Binding-site contacts:
Ligand atom C5 contacts residue ASN267 of chain 1.H at 3.5 Å.
Ligand atom O7' contacts residue HIS211 of chain 1.H at 3.7 Å.
Ligand atom O4 contacts residue ASN267 of chain 1.H at 3.1 Å (h-bond).
Ligand atom O2B contacts residue ARG40 of chain 1.H at 3.2 Å (salt-bridge).
Ligand atom C4 contacts residue ASN267 of chain 1.H at 3.4 Å.
Ligand atom O3' contacts residue HIS211 of chain 1.H at 2.6 Å (h-bond).
Ligand atom O3' contacts residue LYS123 of chain 1.H at 2.6 Å (salt-bridge).
Ligand atom C3' contacts residue NAI1 of chain 1.EA at 3.4 Å.
Ligand atom C4' contacts residue ASN207 of chain 1.H at 3.2 Å.
Ligand atom C7' contacts residue HIS211 of chain 1.H at 3.4 Å.
Ligand atom O'P contacts residue TYR188 of chain 1.H at 2.9 Å (h-bond).
Ligand atom C8' contacts residue HIS211 of chain 1.H at 3.7 Å.
Ligand atom O3C contacts residue ARG40 of chain 1.H at 3.5 Å (salt-bridge).
Ligand atom N1 contacts residue THR183 of chain 1.H at 3.3 Å (h-bond).
Ligand atom C2 contacts residue THR183 of chain 1.H at 3.3 Å.
Ligand atom O4 contacts residue GLN266 of chain 1.H at 3.6 Å.
Ligand atom N2' contacts residue HIS211 of chain 1.H at 3.2 Å (h-bond).
Ligand atom N3 contacts residue THR183 of chain 1.H at 3.6 Å.
Ligand atom C8' contacts residue ASN152 of chain 1.H at 3.7 Å.
Ligand atom C7' contacts residue NAI1 of chain 1.EA at 3.7 Å.
Ligand atom O4' contacts residue LYS123 of chain 1.H at 3.5 Å (salt-bridge).
Ligand atom O5' contacts residue ARG184 of chain 1.H at 2.9 Å (salt-bridge).
Ligand atom O'P contacts residue GLN208 of chain 1.H at 3.2 Å (h-bond).
Ligand atom C6' contacts residue TYR188 of chain 1.H at 3.1 Å (hydrophobic).
Ligand atom O'P contacts residue ARG184 of chain 1.H at 2.9 Å (salt-bridge).
Ligand atom O4C contacts residue ARG184 of chain 1.H at 3.1 Å.
Ligand atom O'Q contacts residue ASN207 of chain 1.H at 3.7 Å.
Ligand atom N2' contacts residue NAI1 of chain 1.EA at 3.0 Å (h-bond).
Ligand atom O7' contacts residue TRP182 of chain 1.H at 3.4 Å.
Ligand atom O4' contacts residue NAI1 of chain 1.EA at 3.4 Å.
Ligand atom O4' contacts residue ASN207 of chain 1.H at 2.7 Å (h-bond).
Ligand atom C8' contacts residue NAI1 of chain 1.EA at 3.5 Å.
Ligand atom O2 contacts residue PRO185 of chain 1.H at 3.3 Å.
Ligand atom O3' contacts residue NAI1 of chain 1.EA at 3.5 Å.
Ligand atom O'Q contacts residue TYR188 of chain 1.H at 2.6 Å (h-bond).
Ligand atom O2 contacts residue THR183 of chain 1.H at 3.7 Å.
Ligand atom O2A contacts residue ARG40 of chain 1.H at 2.4 Å (salt-bridge).
Ligand atom C6 contacts residue ARG184 of chain 1.H at 3.5 Å.
Ligand atom C4C contacts residue TYR188 of chain 1.H at 3.6 Å (hydrophobic).
Ligand atom C8' contacts residue GLN151 of chain 1.H at 3.3 Å.

Sequence of chain 1.H:
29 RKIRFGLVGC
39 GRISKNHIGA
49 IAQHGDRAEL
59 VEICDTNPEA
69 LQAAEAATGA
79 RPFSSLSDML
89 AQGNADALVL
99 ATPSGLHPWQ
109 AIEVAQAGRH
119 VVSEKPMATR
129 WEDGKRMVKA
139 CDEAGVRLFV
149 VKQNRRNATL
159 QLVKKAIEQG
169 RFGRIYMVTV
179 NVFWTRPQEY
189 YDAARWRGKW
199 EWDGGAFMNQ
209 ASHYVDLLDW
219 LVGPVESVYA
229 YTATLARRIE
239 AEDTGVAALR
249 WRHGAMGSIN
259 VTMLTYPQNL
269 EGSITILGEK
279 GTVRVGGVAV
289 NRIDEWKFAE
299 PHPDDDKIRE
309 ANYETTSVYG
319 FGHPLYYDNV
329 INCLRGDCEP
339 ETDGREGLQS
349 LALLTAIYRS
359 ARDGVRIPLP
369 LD

A protein and the small-molecule ligand that binds it are described below.
Small molecule (SMILES): CC(=O)N[C@H]1[C@@H](O[P](=O)(O)O[P](=O)(O)OC[C@H]2O[C@@H](n3ccc(=O)[nH]c3=O)[C@H](O)[C@@H]2O)O[C@H](C(=O)O)[C@@H](O)[C@@H]1O